This protein binds this small molecule.
Small molecule (SMILES): CC[C@H](C)[C@H](NC(=O)[C@@H]1CCCN1C(=O)CNC(=O)[C@H](C)NC(=O)[C@@H](N)CC1=NC=NC1)C(=O)N[C@@H](C)C(=O)O

Binding-site contacts:
Ligand atom CA contacts residue GLY71 of chain 1.D at 3.7 Å.
Ligand atom N contacts residue HIS125 of chain 1.D at 3.7 Å.
Ligand atom C contacts residue ASN101 of chain 1.D at 3.7 Å.
Ligand atom CB contacts residue TRP120 of chain 1.D at 3.0 Å (hydrophobic).
Ligand atom OXT contacts residue PHE59 of chain 1.D at 3.4 Å.
Ligand atom N contacts residue GLY71 of chain 1.D at 2.9 Å (h-bond).
Ligand atom O contacts residue GLN62 of chain 1.D at 3.3 Å (h-bond).
Ligand atom O contacts residue ALA102 of chain 1.D at 3.5 Å.
Ligand atom CB contacts residue ASN101 of chain 1.D at 3.7 Å.
Ligand atom CD contacts residue ARG54 of chain 1.D at 3.7 Å.
Ligand atom CB contacts residue ALA100 of chain 1.D at 3.6 Å (hydrophobic).
Ligand atom O contacts residue PHE59 of chain 1.D at 2.9 Å.
Ligand atom CA contacts residue ASN101 of chain 1.D at 3.9 Å.
Ligand atom NE2 contacts residue ASN70 of chain 1.D at 3.5 Å (h-bond).
Ligand atom OXT contacts residue TRP120 of chain 1.D at 3.5 Å.
Ligand atom CA contacts residue ASN101 of chain 1.D at 3.6 Å.
Ligand atom N contacts residue GLN62 of chain 1.D at 3.5 Å (h-bond).
Ligand atom CG contacts residue PHE112 of chain 1.D at 3.8 Å (hydrophobic).
Ligand atom CA contacts residue GLY71 of chain 1.D at 3.7 Å.
Ligand atom CB contacts residue LEU121 of chain 1.D at 3.6 Å (hydrophobic).
Ligand atom C contacts residue PHE59 of chain 1.D at 3.4 Å (hydrophobic).
Ligand atom C contacts residue ARG54 of chain 1.D at 3.9 Å.
Ligand atom CG contacts residue MET60 of chain 1.D at 3.9 Å (hydrophobic).
Ligand atom CA contacts residue HIS125 of chain 1.D at 3.4 Å.
Ligand atom C contacts residue PHE59 of chain 1.D at 3.8 Å (hydrophobic).
Ligand atom O contacts residue TRP120 of chain 1.D at 2.9 Å (h-bond).
Ligand atom CD contacts residue GLN62 of chain 1.D at 3.5 Å.
Ligand atom O contacts residue LEU121 of chain 1.D at 3.7 Å.
Ligand atom CB contacts residue GLN110 of chain 1.D at 3.8 Å.
Ligand atom N contacts residue ARG54 of chain 1.D at 3.7 Å.
Ligand atom N contacts residue ASN101 of chain 1.D at 2.9 Å (h-bond).
Ligand atom CB contacts residue GLY71 of chain 1.D at 3.5 Å.
Ligand atom CB contacts residue HIS125 of chain 1.D at 3.3 Å.
Ligand atom CA contacts residue GLN62 of chain 1.D at 3.2 Å.
Ligand atom CA contacts residue ALA102 of chain 1.D at 3.9 Å (hydrophobic).
Ligand atom C contacts residue ARG54 of chain 1.D at 3.8 Å.
Ligand atom O contacts residue ARG54 of chain 1.D at 2.7 Å (salt-bridge).
Ligand atom C contacts residue GLY71 of chain 1.D at 3.8 Å.
Ligand atom C contacts residue GLN62 of chain 1.D at 3.6 Å.
Ligand atom CD contacts residue PHE112 of chain 1.D at 3.8 Å (hydrophobic).

Sequence of chain 1.D:
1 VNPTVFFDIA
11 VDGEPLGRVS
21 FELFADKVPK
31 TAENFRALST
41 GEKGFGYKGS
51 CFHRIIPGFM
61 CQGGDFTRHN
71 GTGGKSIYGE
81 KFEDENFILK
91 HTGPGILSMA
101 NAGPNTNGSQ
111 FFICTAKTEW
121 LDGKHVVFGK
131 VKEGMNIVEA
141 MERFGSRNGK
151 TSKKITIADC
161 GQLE